Sequence of chain 1.A:
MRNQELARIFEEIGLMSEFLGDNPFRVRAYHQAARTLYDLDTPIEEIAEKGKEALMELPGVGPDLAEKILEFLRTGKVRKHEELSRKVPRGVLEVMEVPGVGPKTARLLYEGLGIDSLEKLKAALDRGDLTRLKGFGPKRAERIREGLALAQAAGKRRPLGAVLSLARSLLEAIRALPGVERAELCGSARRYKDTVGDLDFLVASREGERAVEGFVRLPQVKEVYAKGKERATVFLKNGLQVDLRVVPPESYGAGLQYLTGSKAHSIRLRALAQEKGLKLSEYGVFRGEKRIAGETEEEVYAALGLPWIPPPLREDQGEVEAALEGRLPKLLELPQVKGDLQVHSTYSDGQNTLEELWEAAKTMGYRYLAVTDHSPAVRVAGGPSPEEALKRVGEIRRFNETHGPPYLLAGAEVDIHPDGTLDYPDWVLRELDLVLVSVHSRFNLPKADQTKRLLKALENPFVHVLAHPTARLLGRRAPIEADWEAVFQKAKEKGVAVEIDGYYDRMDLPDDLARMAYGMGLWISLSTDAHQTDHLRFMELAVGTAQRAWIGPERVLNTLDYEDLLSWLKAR

Binding-site contacts:
Ligand atom O2A contacts residue MG1 of chain 1.G at 3.3 Å.
Ligand atom O3A contacts residue MG1 of chain 1.F at 3.5 Å.
Ligand atom O3B contacts residue ARG35 of chain 1.A at 3.8 Å.
Ligand atom N3 contacts residue TYR258 of chain 1.A at 3.5 Å.
Ligand atom O3B contacts residue SER188 of chain 1.A at 3.3 Å (h-bond).
Ligand atom C3' contacts residue LEU259 of chain 1.A at 3.4 Å (hydrophobic).
Ligand atom C2' contacts residue GLY261 of chain 1.A at 3.6 Å.
Ligand atom C5' contacts residue ASP200 of chain 1.A at 3.6 Å.
Ligand atom PA contacts residue MG1 of chain 1.G at 3.3 Å.
Ligand atom PB contacts residue SER188 of chain 1.A at 3.8 Å.
Ligand atom O2G contacts residue ARG35 of chain 1.A at 3.4 Å (salt-bridge).
Ligand atom O3G contacts residue MG1 of chain 1.F at 3.6 Å.
Ligand atom O2G contacts residue ARG157 of chain 1.A at 2.7 Å (salt-bridge).
Ligand atom O6 contacts residue LYS263 of chain 1.A at 3.5 Å.
Ligand atom PG contacts residue ARG157 of chain 1.A at 3.7 Å.
Ligand atom O1B contacts residue ARG191 of chain 1.A at 2.9 Å (salt-bridge).
Ligand atom O3G contacts residue SER188 of chain 1.A at 2.5 Å (h-bond).
Ligand atom PG contacts residue MG1 of chain 1.F at 3.1 Å.
Ligand atom PB contacts residue MG1 of chain 1.F at 3.0 Å.
Ligand atom PG contacts residue GLY197 of chain 1.A at 3.5 Å.
Ligand atom O1G contacts residue ASP198 of chain 1.A at 2.8 Å (salt-bridge).
Ligand atom O3G contacts residue ARG157 of chain 1.A at 3.1 Å (salt-bridge).
Ligand atom O2B contacts residue GLY187 of chain 1.A at 3.4 Å.
Ligand atom C2' contacts residue TYR258 of chain 1.A at 3.4 Å (hydrophobic).
Ligand atom C1' contacts residue TYR258 of chain 1.A at 3.4 Å (hydrophobic).
Ligand atom O3G contacts residue GLY197 of chain 1.A at 2.7 Å (h-bond).
Ligand atom O3B contacts residue MG1 of chain 1.F at 3.4 Å.
Ligand atom O1A contacts residue MG1 of chain 1.F at 2.2 Å.
Ligand atom O2B contacts residue MG1 of chain 1.F at 1.9 Å.
Ligand atom O2B contacts residue ASP200 of chain 1.A at 3.0 Å (salt-bridge).
Ligand atom C4' contacts residue LEU259 of chain 1.A at 3.1 Å (hydrophobic).
Ligand atom PA contacts residue MG1 of chain 1.F at 3.4 Å.
Ligand atom O1A contacts residue MG1 of chain 1.G at 2.7 Å.
Ligand atom N2 contacts residue ARG270 of chain 1.A at 3.4 Å.
Ligand atom O1A contacts residue ASP198 of chain 1.A at 3.0 Å (salt-bridge).
Ligand atom O1A contacts residue ASP200 of chain 1.A at 2.8 Å (salt-bridge).
Ligand atom O1G contacts residue MG1 of chain 1.F at 2.0 Å.
Ligand atom PG contacts residue SER188 of chain 1.A at 3.4 Å.
Ligand atom O3G contacts residue VAL196 of chain 1.A at 3.4 Å.
Ligand atom O2B contacts residue SER188 of chain 1.A at 2.9 Å (h-bond).

The protein below binds the small molecule below.
Small molecule (SMILES): Nc1nc2c(ncn2[C@H]2CC[C@@H](CO[P](=O)(O)O[P](=O)(O)OP(=O)(O)O)O2)c(=O)[nH]1